Sequence of chain 1.B:
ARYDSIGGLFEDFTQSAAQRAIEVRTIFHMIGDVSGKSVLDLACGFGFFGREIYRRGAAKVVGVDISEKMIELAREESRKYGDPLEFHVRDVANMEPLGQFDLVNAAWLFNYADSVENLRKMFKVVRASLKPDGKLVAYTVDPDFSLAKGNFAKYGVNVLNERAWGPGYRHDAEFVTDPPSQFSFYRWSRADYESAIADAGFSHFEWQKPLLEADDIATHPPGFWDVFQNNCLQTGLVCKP

A small-molecule ligand and the protein it binds are described below.
Small molecule (SMILES): O=c1[nH]c(=O)c2ncnnc2[nH]1

Binding-site contacts:
Ligand atom N10 contacts residue TRP114 of chain 1.B at 3.2 Å.
Ligand atom C1 contacts residue TYR118 of chain 1.B at 3.5 Å (hydrophobic).
Ligand atom N3 contacts residue PHE189 of chain 1.B at 3.9 Å.
Ligand atom O1 contacts residue TYR118 of chain 1.B at 2.5 Å (h-bond).
Ligand atom C9 contacts residue PHE16 of chain 1.B at 4.0 Å (hydrophobic).
Ligand atom C4 contacts residue LEU239 of chain 1.B at 4.0 Å (hydrophobic).
Ligand atom N5 contacts residue LEU239 of chain 1.B at 3.6 Å.
Ligand atom O1 contacts residue ASN117 of chain 1.B at 3.0 Å (h-bond).
Ligand atom N8 contacts residue PHE19 of chain 1.B at 4.0 Å.
Ligand atom C4 contacts residue TRP114 of chain 1.B at 3.5 Å (hydrophobic).
Ligand atom N8 contacts residue PHE181 of chain 1.B at 3.9 Å.
Ligand atom N10 contacts residue PHE181 of chain 1.B at 4.0 Å.
Ligand atom C7 contacts residue GLN25 of chain 1.B at 3.9 Å.
Ligand atom O1 contacts residue PHE189 of chain 1.B at 4.0 Å.
Ligand atom N6 contacts residue TRP114 of chain 1.B at 3.5 Å.
Ligand atom C1 contacts residue TRP114 of chain 1.B at 3.5 Å (hydrophobic).
Ligand atom N10 contacts residue SAH1 of chain 1.E at 3.6 Å.
Ligand atom N5 contacts residue VAL163 of chain 1.B at 3.9 Å.
Ligand atom C7 contacts residue TRP114 of chain 1.B at 3.5 Å (hydrophobic).
Ligand atom N8 contacts residue GLN25 of chain 1.B at 3.8 Å.
Ligand atom N8 contacts residue TRP114 of chain 1.B at 3.4 Å.
Ligand atom N6 contacts residue VAL163 of chain 1.B at 3.6 Å.
Ligand atom C2 contacts residue ASN117 of chain 1.B at 3.9 Å.
Ligand atom N10 contacts residue TYR9 of chain 1.B at 4.1 Å.
Ligand atom O2 contacts residue PHE19 of chain 1.B at 3.7 Å.
Ligand atom C9 contacts residue TRP114 of chain 1.B at 3.4 Å (hydrophobic).
Ligand atom C1 contacts residue ASN117 of chain 1.B at 3.7 Å.
Ligand atom O1 contacts residue TRP114 of chain 1.B at 3.6 Å.
Ligand atom C2 contacts residue TRP114 of chain 1.B at 3.3 Å (hydrophobic).
Ligand atom N3 contacts residue ASN117 of chain 1.B at 3.3 Å (h-bond).
Ligand atom C2 contacts residue PHE189 of chain 1.B at 4.1 Å (hydrophobic).
Ligand atom N3 contacts residue TRP114 of chain 1.B at 3.5 Å.
Ligand atom O2 contacts residue TRP114 of chain 1.B at 3.4 Å.
Ligand atom O1 contacts residue TYR9 of chain 1.B at 3.9 Å.
Ligand atom N5 contacts residue TRP114 of chain 1.B at 3.6 Å.
Ligand atom O2 contacts residue SAH1 of chain 1.E at 4.0 Å.
Ligand atom O2 contacts residue PHE16 of chain 1.B at 3.1 Å.
Ligand atom C9 contacts residue PHE181 of chain 1.B at 3.9 Å (hydrophobic).
Ligand atom N10 contacts residue TYR118 of chain 1.B at 4.1 Å.
Ligand atom N6 contacts residue GLN25 of chain 1.B at 3.2 Å (h-bond).